Binding-site contacts:
Ligand atom O2B contacts residue CYS717 of chain 1.D at 3.3 Å (h-bond).
Ligand atom O1A contacts residue SER720 of chain 1.D at 4.0 Å.
Ligand atom O1B contacts residue GLY716 of chain 1.D at 2.6 Å (h-bond).
Ligand atom PB contacts residue CYS717 of chain 1.D at 4.0 Å.
Ligand atom O2G contacts residue LYS719 of chain 1.D at 3.8 Å.
Ligand atom C6 contacts residue TRP688 of chain 1.D at 3.3 Å (hydrophobic).
Ligand atom N6 contacts residue THR404 of chain 1.D at 3.0 Å.
Ligand atom O1B contacts residue LYS719 of chain 1.D at 4.0 Å.
Ligand atom O3B contacts residue LYS719 of chain 1.D at 3.8 Å.
Ligand atom N7 contacts residue TRP688 of chain 1.D at 3.7 Å.
Ligand atom PB contacts residue LYS719 of chain 1.D at 3.9 Å.
Ligand atom O2G contacts residue SER720 of chain 1.D at 3.8 Å.
Ligand atom O1B contacts residue VAL715 of chain 1.D at 3.7 Å.
Ligand atom O2G contacts residue GLN775 of chain 1.D at 3.6 Å (h-bond).
Ligand atom PG contacts residue SER720 of chain 1.D at 3.7 Å.
Ligand atom C2 contacts residue TRP688 of chain 1.D at 3.6 Å (hydrophobic).
Ligand atom C4 contacts residue TRP688 of chain 1.D at 3.8 Å (hydrophobic).
Ligand atom O3A contacts residue GLY716 of chain 1.D at 3.9 Å.
Ligand atom N1 contacts residue SER405 of chain 1.D at 3.1 Å.
Ligand atom N1 contacts residue THR404 of chain 1.D at 3.7 Å.
Ligand atom S1G contacts residue GLN775 of chain 1.D at 2.7 Å (h-bond).
Ligand atom C5 contacts residue TRP688 of chain 1.D at 3.5 Å (hydrophobic).
Ligand atom C5' contacts residue SER721 of chain 1.D at 3.8 Å.
Ligand atom N3 contacts residue TRP688 of chain 1.D at 3.7 Å.
Ligand atom O2B contacts residue LYS719 of chain 1.D at 2.6 Å (salt-bridge).
Ligand atom N6 contacts residue TRP688 of chain 1.D at 3.5 Å.
Ligand atom O3B contacts residue SER720 of chain 1.D at 3.5 Å (h-bond).
Ligand atom S1G contacts residue SER720 of chain 1.D at 3.2 Å (h-bond).
Ligand atom O1A contacts residue GLY718 of chain 1.D at 3.7 Å.
Ligand atom O2A contacts residue SER720 of chain 1.D at 3.9 Å.
Ligand atom O2B contacts residue SER720 of chain 1.D at 3.9 Å.
Ligand atom O1A contacts residue SER721 of chain 1.D at 2.4 Å (h-bond).
Ligand atom O2B contacts residue GLY718 of chain 1.D at 2.7 Å (h-bond).
Ligand atom C2 contacts residue SER405 of chain 1.D at 3.2 Å.
Ligand atom PA contacts residue SER721 of chain 1.D at 3.6 Å.
Ligand atom O5' contacts residue SER721 of chain 1.D at 3.7 Å.
Ligand atom O1B contacts residue CYS717 of chain 1.D at 3.6 Å (h-bond).
Ligand atom N1 contacts residue TRP688 of chain 1.D at 3.5 Å.
Ligand atom PB contacts residue GLY716 of chain 1.D at 3.9 Å.
Ligand atom O4' contacts residue TRP688 of chain 1.D at 3.7 Å.

Sequence of chain 1.D:
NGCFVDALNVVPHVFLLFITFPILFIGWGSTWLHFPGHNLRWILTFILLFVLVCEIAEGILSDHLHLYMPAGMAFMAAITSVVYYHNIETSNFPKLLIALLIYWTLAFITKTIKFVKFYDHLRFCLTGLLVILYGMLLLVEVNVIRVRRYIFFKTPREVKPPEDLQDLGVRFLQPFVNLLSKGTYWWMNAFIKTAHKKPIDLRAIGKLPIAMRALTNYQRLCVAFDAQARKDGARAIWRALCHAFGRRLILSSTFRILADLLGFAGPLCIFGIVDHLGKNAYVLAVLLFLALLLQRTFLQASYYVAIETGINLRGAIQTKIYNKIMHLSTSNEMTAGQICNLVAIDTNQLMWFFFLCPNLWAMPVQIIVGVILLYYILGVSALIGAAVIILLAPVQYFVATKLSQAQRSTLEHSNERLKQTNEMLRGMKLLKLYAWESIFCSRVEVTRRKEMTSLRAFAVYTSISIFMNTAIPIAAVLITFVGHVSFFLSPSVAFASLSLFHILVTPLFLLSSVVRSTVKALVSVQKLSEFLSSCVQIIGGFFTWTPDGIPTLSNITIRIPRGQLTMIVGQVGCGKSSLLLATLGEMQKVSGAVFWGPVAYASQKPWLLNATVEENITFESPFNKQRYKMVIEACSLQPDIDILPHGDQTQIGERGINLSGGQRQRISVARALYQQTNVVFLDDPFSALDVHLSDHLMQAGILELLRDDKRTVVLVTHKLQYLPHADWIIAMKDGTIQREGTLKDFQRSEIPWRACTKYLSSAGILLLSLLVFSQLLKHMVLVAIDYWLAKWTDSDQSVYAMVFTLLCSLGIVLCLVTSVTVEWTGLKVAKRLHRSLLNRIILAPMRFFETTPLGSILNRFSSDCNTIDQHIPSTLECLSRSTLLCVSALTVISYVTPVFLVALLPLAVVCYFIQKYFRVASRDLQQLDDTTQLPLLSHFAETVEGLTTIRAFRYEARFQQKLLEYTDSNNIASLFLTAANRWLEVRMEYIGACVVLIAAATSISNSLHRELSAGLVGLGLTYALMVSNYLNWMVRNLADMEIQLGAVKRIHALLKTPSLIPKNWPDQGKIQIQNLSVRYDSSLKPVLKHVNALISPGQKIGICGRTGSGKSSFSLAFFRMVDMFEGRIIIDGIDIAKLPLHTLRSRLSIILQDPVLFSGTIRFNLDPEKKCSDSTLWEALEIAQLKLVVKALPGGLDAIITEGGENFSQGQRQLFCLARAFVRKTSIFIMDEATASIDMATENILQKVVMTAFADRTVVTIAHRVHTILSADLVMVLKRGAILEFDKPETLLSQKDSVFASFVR

A small-molecule ligand and the protein it binds are described below.
Small molecule (SMILES): Nc1ncnc2c1ncn2[C@@H]1O[C@H](COP(=O)(O)OP(=O)(O)OP(O)(O)=S)[C@@H](O)[C@H]1O